Binding-site contacts:
Ligand atom O1P1 contacts residue ALA47 of chain 2.A at 3.7 Å.
Ligand atom O1P1 contacts residue PHE56 of chain 3.A at 2.9 Å (h-bond).
Ligand atom N71 contacts residue PHE56 of chain 3.A at 3.6 Å.
Ligand atom N71 contacts residue ARG46 of chain 2.A at 3.5 Å (salt-bridge).
Ligand atom N61 contacts residue ARG46 of chain 2.A at 3.5 Å (salt-bridge).
Ligand atom O1P contacts residue GLN128 of chain 2.A at 3.0 Å (h-bond).
Ligand atom C5 contacts residue ARG46 of chain 2.A at 3.4 Å.
Ligand atom C8 contacts residue THR117 of chain 3.A at 3.6 Å.
Ligand atom C51 contacts residue PHE56 of chain 3.A at 3.7 Å (hydrophobic).
Ligand atom C2 contacts residue LEU65 of chain 2.A at 3.2 Å (hydrophobic).
Ligand atom C81 contacts residue PHE56 of chain 3.A at 3.4 Å (hydrophobic).
Ligand atom O2P1 contacts residue GLY54 of chain 3.A at 3.5 Å.
Ligand atom O2P1 contacts residue LEU57 of chain 3.A at 2.7 Å (h-bond).
Ligand atom N1 contacts residue PHE119 of chain 3.A at 3.7 Å.
Ligand atom N91 contacts residue PHE56 of chain 3.A at 3.7 Å.
Ligand atom O4'1 contacts residue PHE56 of chain 3.A at 3.2 Å.
Ligand atom C6 contacts residue ARG46 of chain 2.A at 3.4 Å.
Ligand atom O2' contacts residue ASN61 of chain 3.A at 3.3 Å (h-bond).
Ligand atom C1' contacts residue ILE27 of chain 3.A at 3.7 Å (hydrophobic).
Ligand atom N9 contacts residue THR48 of chain 2.A at 3.7 Å.
Ligand atom C2' contacts residue THR48 of chain 2.A at 3.3 Å.
Ligand atom C1' contacts residue THR48 of chain 2.A at 3.2 Å.
Ligand atom C5'1 contacts residue LEU57 of chain 3.A at 3.7 Å (hydrophobic).
Ligand atom C2 contacts residue GLY67 of chain 2.A at 3.5 Å.
Ligand atom O1P1 contacts residue GLY54 of chain 3.A at 3.7 Å.
Ligand atom O2P1 contacts residue PHE56 of chain 3.A at 3.3 Å (h-bond).
Ligand atom C51 contacts residue ARG46 of chain 2.A at 3.7 Å.
Ligand atom N3 contacts residue THR48 of chain 2.A at 3.0 Å (h-bond).
Ligand atom O1P1 contacts residue GLY55 of chain 3.A at 3.2 Å (h-bond).
Ligand atom N1 contacts residue GLY67 of chain 2.A at 2.9 Å (h-bond).
Ligand atom N6 contacts residue ARG46 of chain 2.A at 3.6 Å.
Ligand atom O4' contacts residue ILE27 of chain 3.A at 3.5 Å.
Ligand atom O2' contacts residue GLY54 of chain 3.A at 3.5 Å.
Ligand atom O2' contacts residue ALA47 of chain 2.A at 3.3 Å (h-bond).
Ligand atom N7 contacts residue ARG46 of chain 2.A at 3.6 Å.
Ligand atom C61 contacts residue ARG46 of chain 2.A at 3.7 Å.
Ligand atom O2' contacts residue THR48 of chain 2.A at 2.7 Å (h-bond).
Ligand atom O3' contacts residue GLY54 of chain 3.A at 3.6 Å.
Ligand atom N6 contacts residue GLY67 of chain 2.A at 3.0 Å (h-bond).
Ligand atom C2' contacts residue ALA47 of chain 2.A at 3.5 Å (hydrophobic).

Sequence of chain 3.A:
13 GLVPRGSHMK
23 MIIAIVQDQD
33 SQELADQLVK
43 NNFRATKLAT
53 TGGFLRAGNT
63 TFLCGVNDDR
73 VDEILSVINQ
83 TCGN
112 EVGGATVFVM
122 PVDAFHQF

Sequence of chain 2.A:
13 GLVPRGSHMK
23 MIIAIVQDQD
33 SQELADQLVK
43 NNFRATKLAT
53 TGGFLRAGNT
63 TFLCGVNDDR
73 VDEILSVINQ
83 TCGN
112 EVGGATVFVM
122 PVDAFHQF

A protein and the small-molecule ligand that binds it are described below.
Small molecule (SMILES): Nc1ncnc2c1ncn2[C@@H]1O[C@@H]2CO[P](=O)(O)O[C@H]3[C@@H](O)[C@H](n4cnc5c(N)ncnc54)O[C@@H]3CO[P](=O)(O)O[C@H]2[C@H]1O